Sequence of chain 1.A:
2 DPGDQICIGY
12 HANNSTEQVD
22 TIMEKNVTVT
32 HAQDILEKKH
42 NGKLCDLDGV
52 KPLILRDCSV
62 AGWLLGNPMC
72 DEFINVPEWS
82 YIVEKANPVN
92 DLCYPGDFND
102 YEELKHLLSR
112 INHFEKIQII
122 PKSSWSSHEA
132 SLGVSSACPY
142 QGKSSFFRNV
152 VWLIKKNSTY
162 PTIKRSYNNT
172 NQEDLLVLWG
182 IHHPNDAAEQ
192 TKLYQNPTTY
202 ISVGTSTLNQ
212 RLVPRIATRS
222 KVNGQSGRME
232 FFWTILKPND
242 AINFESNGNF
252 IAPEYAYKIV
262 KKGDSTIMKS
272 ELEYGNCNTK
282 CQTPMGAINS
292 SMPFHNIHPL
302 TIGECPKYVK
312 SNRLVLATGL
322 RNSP

Sequence of chain 1.B:
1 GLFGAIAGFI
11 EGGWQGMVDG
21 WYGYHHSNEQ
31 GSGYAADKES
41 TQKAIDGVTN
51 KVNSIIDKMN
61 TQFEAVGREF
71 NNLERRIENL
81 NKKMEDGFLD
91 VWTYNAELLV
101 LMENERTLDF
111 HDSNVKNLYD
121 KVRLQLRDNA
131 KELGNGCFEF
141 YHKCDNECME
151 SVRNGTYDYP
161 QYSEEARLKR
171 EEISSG

Binding-site contacts:
Ligand atom C1 contacts residue GLN15 of chain 1.B at 3.5 Å.
Ligand atom O5 contacts residue ASN15 of chain 1.A at 2.4 Å (h-bond).
Ligand atom C3 contacts residue GLN15 of chain 1.B at 4.1 Å.
Ligand atom C4 contacts residue ASN15 of chain 1.A at 4.2 Å.
Ligand atom C3 contacts residue ASN15 of chain 1.A at 3.8 Å.
Ligand atom C2 contacts residue ASN15 of chain 1.A at 2.4 Å.
Ligand atom C7 contacts residue ASN15 of chain 1.A at 3.6 Å.
Ligand atom C2 contacts residue GLN15 of chain 1.B at 3.6 Å.
Ligand atom N2 contacts residue GLN15 of chain 1.B at 2.7 Å (h-bond).
Ligand atom N2 contacts residue ASN15 of chain 1.A at 2.9 Å (h-bond).
Ligand atom C8 contacts residue GLN15 of chain 1.B at 3.7 Å.
Ligand atom C7 contacts residue GLN15 of chain 1.B at 3.7 Å.
Ligand atom C8 contacts residue ASN14 of chain 1.A at 4.3 Å.
Ligand atom O7 contacts residue ASN15 of chain 1.A at 3.8 Å.
Ligand atom C1 contacts residue ASN15 of chain 1.A at 1.4 Å.
Ligand atom C5 contacts residue ASN15 of chain 1.A at 3.6 Å.

A protein and the small-molecule ligand that binds it are described below.
Small molecule (SMILES): CC(=O)N[C@@H]1[C@@H](O)[C@H](O)[C@@H](CO)O[C@H]1O